Binding-site contacts:
Ligand atom C06 contacts residue GLV1 of chain 1.G at 3.5 Å.
Ligand atom O08 contacts residue GLU285 of chain 1.A at 3.4 Å (salt-bridge).
Ligand atom O01 contacts residue SER315 of chain 1.A at 3.2 Å (h-bond).
Ligand atom O08 contacts residue ASP108 of chain 1.A at 4.0 Å.
Ligand atom O07 contacts residue GLY192 of chain 1.A at 3.8 Å.
Ligand atom C06 contacts residue ARG228 of chain 1.A at 3.9 Å.
Ligand atom O08 contacts residue ARG228 of chain 1.A at 3.1 Å (salt-bridge).
Ligand atom C02 contacts residue CYS191 of chain 1.A at 3.7 Å (hydrophobic).
Ligand atom C05 contacts residue CYS191 of chain 1.A at 3.4 Å (hydrophobic).
Ligand atom C05 contacts residue ASP108 of chain 1.A at 3.9 Å.
Ligand atom O03 contacts residue ASN313 of chain 1.A at 3.3 Å (h-bond).
Ligand atom C04 contacts residue LEU348 of chain 1.A at 3.8 Å (hydrophobic).
Ligand atom C06 contacts residue GLY192 of chain 1.A at 3.6 Å.
Ligand atom O07 contacts residue ASN313 of chain 1.A at 3.1 Å (h-bond).
Ligand atom C06 contacts residue CYS191 of chain 1.A at 3.3 Å (hydrophobic).
Ligand atom O01 contacts residue SER317 of chain 1.A at 2.7 Å (h-bond).
Ligand atom O01 contacts residue CYS191 of chain 1.A at 3.1 Å (h-bond).
Ligand atom O03 contacts residue HIS193 of chain 1.A at 3.8 Å.
Ligand atom O07 contacts residue GLU285 of chain 1.A at 2.6 Å (salt-bridge).
Ligand atom C02 contacts residue HIS193 of chain 1.A at 3.5 Å.
Ligand atom C05 contacts residue GLV1 of chain 1.G at 3.4 Å.
Ligand atom C04 contacts residue TRP93 of chain 1.A at 3.8 Å (hydrophobic).
Ligand atom C05 contacts residue TRP93 of chain 1.A at 4.0 Å (hydrophobic).
Ligand atom C02 contacts residue SER315 of chain 1.A at 3.3 Å.
Ligand atom O07 contacts residue HIS193 of chain 1.A at 3.3 Å (h-bond).
Ligand atom O08 contacts residue CYS191 of chain 1.A at 3.5 Å.
Ligand atom O09 contacts residue GLV1 of chain 1.G at 2.8 Å (h-bond).
Ligand atom O09 contacts residue THR347 of chain 1.A at 3.2 Å (h-bond).
Ligand atom C02 contacts residue SER317 of chain 1.A at 3.6 Å.
Ligand atom C04 contacts residue THR347 of chain 1.A at 3.7 Å.
Ligand atom C02 contacts residue THR347 of chain 1.A at 3.6 Å.
Ligand atom C06 contacts residue GLU285 of chain 1.A at 3.4 Å.
Ligand atom O07 contacts residue CYS191 of chain 1.A at 3.8 Å.
Ligand atom O01 contacts residue HIS193 of chain 1.A at 2.7 Å (h-bond).
Ligand atom O08 contacts residue GLY192 of chain 1.A at 2.9 Å (h-bond).
Ligand atom O09 contacts residue LEU348 of chain 1.A at 3.8 Å.
Ligand atom O03 contacts residue SER315 of chain 1.A at 2.7 Å (h-bond).
Ligand atom O08 contacts residue GLV1 of chain 1.G at 3.6 Å.
Ligand atom O03 contacts residue THR347 of chain 1.A at 2.7 Å (h-bond).
Ligand atom C04 contacts residue CYS191 of chain 1.A at 3.5 Å (hydrophobic).

This protein binds this small molecule.
Small molecule (SMILES): O=C(O)[C@H]1O[C@H]1C(=O)O

Sequence of chain 1.B:
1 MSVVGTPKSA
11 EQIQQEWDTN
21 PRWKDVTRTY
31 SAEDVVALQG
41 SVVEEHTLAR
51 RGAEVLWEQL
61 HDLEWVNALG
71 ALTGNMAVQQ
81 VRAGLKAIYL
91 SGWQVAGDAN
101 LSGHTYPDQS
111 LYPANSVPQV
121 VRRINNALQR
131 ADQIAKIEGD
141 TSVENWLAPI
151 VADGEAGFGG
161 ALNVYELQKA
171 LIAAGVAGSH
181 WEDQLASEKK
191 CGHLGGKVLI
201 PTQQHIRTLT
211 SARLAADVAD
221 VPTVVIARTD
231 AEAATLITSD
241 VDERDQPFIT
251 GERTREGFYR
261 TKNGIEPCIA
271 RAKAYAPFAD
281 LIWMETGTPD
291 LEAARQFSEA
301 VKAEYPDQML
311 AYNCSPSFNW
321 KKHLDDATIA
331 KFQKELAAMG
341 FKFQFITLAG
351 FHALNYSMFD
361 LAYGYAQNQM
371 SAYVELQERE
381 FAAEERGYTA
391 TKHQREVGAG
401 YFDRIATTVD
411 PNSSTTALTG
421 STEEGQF

Sequence of chain 1.A:
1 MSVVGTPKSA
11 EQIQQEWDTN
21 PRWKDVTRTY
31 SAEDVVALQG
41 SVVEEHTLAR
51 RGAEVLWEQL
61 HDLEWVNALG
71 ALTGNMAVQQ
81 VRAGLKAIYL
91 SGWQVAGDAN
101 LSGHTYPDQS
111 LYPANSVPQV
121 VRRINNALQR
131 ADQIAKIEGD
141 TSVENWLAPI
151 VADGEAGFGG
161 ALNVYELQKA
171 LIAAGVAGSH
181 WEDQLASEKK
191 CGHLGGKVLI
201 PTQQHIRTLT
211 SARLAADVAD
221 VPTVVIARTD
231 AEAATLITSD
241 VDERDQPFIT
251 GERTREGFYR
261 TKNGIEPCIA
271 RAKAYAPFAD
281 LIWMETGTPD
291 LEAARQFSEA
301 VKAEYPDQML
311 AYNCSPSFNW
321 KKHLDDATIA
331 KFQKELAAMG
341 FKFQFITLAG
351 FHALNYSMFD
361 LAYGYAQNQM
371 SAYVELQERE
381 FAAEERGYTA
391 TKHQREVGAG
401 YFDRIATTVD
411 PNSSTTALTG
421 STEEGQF